Sequence of chain 1.D:
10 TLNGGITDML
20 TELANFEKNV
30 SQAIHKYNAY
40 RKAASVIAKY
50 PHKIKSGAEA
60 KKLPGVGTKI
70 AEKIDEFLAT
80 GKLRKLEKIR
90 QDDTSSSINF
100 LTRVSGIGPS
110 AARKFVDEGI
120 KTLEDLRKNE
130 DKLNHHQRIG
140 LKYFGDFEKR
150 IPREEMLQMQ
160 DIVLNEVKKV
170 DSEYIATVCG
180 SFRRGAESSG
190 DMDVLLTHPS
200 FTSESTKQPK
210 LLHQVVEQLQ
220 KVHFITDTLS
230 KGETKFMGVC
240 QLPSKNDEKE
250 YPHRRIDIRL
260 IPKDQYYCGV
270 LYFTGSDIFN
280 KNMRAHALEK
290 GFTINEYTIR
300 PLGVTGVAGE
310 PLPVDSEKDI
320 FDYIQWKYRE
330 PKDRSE

Binding-site contacts:
Ligand atom O3' contacts residue VAL65 of chain 1.D at 3.8 Å.
Ligand atom P contacts residue VAL65 of chain 1.D at 3.9 Å.
Ligand atom OP1 contacts residue LYS68 of chain 1.D at 2.8 Å (salt-bridge).
Ligand atom C4' contacts residue GLY64 of chain 1.D at 3.3 Å.
Ligand atom O6 contacts residue HIS34 of chain 1.D at 3.6 Å.
Ligand atom OP2 contacts residue THR67 of chain 1.D at 3.8 Å.
Ligand atom C5' contacts residue GLY66 of chain 1.D at 3.5 Å.
Ligand atom OP1 contacts residue PRO63 of chain 1.D at 3.6 Å.
Ligand atom C3' contacts residue GLY66 of chain 1.D at 3.8 Å.
Ligand atom O3' contacts residue LYS68 of chain 1.D at 3.8 Å.
Ligand atom OP1 contacts residue ILE69 of chain 1.D at 2.9 Å (h-bond).
Ligand atom C5' contacts residue GLY64 of chain 1.D at 3.3 Å.
Ligand atom C6 contacts residue HIS34 of chain 1.D at 3.7 Å.
Ligand atom O3' contacts residue GLY64 of chain 1.D at 3.4 Å.
Ligand atom P contacts residue LYS35 of chain 1.D at 3.8 Å.
Ligand atom O5' contacts residue GLY66 of chain 1.D at 3.6 Å.
Ligand atom OP1 contacts residue THR67 of chain 1.D at 3.6 Å.
Ligand atom C5' contacts residue GLY64 of chain 1.D at 3.8 Å.
Ligand atom P contacts residue LYS68 of chain 1.D at 3.3 Å.
Ligand atom OP2 contacts residue GLY66 of chain 1.D at 3.7 Å.
Ligand atom C8 contacts residue LYS35 of chain 1.D at 3.8 Å.
Ligand atom N3 contacts residue ALA38 of chain 1.D at 3.6 Å.
Ligand atom N1 contacts residue HIS34 of chain 1.D at 3.9 Å.
Ligand atom OP2 contacts residue LYS68 of chain 1.D at 3.1 Å.
Ligand atom P contacts residue GLY64 of chain 1.D at 3.8 Å.
Ligand atom OP3 contacts residue LYS35 of chain 1.D at 2.8 Å (salt-bridge).
Ligand atom OP1 contacts residue LEU62 of chain 1.D at 3.5 Å (h-bond).
Ligand atom OP1 contacts residue GLY64 of chain 1.D at 2.9 Å (h-bond).
Ligand atom OP1 contacts residue GLY66 of chain 1.D at 2.8 Å (h-bond).
Ligand atom C5' contacts residue TYR39 of chain 1.D at 3.4 Å (hydrophobic).
Ligand atom OP2 contacts residue LYS68 of chain 1.D at 2.8 Å (salt-bridge).
Ligand atom OP1 contacts residue LYS68 of chain 1.D at 3.5 Å (salt-bridge).
Ligand atom OP2 contacts residue VAL65 of chain 1.D at 3.8 Å.
Ligand atom O4' contacts residue ALA38 of chain 1.D at 3.5 Å.
Ligand atom P contacts residue GLY66 of chain 1.D at 3.7 Å.
Ligand atom O5' contacts residue LYS35 of chain 1.D at 3.7 Å.
Ligand atom OP2 contacts residue LYS35 of chain 1.D at 3.7 Å.
Ligand atom O3' contacts residue ILE69 of chain 1.D at 3.6 Å.
Ligand atom OP1 contacts residue VAL65 of chain 1.D at 3.4 Å (h-bond).
Ligand atom P contacts residue LYS68 of chain 1.D at 3.8 Å.

A small-molecule ligand and the protein it binds are described below.
Small molecule (SMILES): Cc1cn([C@H]2C[C@H](O[P](=O)(O)OC[C@H]3O[C@@H](n4ccc(N)nc4=O)C[C@@H]3O[P](=O)(O)OC[C@H]3O[C@@H](n4cnc5c(=O)nc(N)[nH]c54)C[C@@H]3O[P](=O)(O)OC[C@H]3O[C@@H](n4cnc5c(=O)nc(N)[nH]c54)C[C@@H]3O)[C@@H](CO[P](=O)(O)O[C@H]3C[C@H](n4cnc5c(=O)nc(N)[nH]c54)O[C@@H]3COP(=O)(O)O)O2)c(=O)[nH]c1=O